A small-molecule ligand and the protein it binds are described below.
Small molecule (SMILES): CC(=O)N[C@H]1[C@H](O[C@H]2[C@H](O)[C@@H](NC(C)=O)CO[C@@H]2CO)O[C@H](CO)[C@@H](O)[C@@H]1O

Sequence of chain 2.G:
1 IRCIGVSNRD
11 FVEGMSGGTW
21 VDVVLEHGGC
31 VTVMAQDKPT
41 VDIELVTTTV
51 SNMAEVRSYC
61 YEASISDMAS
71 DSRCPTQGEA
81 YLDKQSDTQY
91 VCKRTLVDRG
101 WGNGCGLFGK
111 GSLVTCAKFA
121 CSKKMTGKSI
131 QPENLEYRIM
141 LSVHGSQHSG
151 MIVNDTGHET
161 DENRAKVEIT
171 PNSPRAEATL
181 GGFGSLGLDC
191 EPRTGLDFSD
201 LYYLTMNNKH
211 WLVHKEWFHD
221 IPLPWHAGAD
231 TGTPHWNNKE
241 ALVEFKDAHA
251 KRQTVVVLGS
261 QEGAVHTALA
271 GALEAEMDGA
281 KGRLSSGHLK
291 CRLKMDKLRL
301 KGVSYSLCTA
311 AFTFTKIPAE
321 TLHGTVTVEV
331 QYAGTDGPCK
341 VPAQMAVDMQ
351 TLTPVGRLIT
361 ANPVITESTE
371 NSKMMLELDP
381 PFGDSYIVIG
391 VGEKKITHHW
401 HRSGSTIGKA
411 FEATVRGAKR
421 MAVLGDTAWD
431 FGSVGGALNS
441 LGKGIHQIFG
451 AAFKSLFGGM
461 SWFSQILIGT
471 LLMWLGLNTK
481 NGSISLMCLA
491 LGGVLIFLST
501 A

Binding-site contacts:
Ligand atom N2 contacts residue ASN154 of chain 2.G at 3.8 Å.
Ligand atom C2 contacts residue THR156 of chain 2.G at 4.2 Å.
Ligand atom O6 contacts residue MET151 of chain 2.G at 3.4 Å.
Ligand atom O7 contacts residue ASN154 of chain 2.G at 2.6 Å (h-bond).
Ligand atom C8 contacts residue THR156 of chain 2.G at 4.0 Å.
Ligand atom C7 contacts residue THR156 of chain 2.G at 3.9 Å.
Ligand atom C7 contacts residue ASN154 of chain 2.G at 3.3 Å.
Ligand atom C1 contacts residue THR156 of chain 2.G at 3.6 Å.
Ligand atom C1 contacts residue ASN154 of chain 2.G at 3.4 Å.
Ligand atom C8 contacts residue ASN154 of chain 2.G at 3.6 Å.
Ligand atom N2 contacts residue THR156 of chain 2.G at 3.6 Å (h-bond).
Ligand atom C2 contacts residue ASN154 of chain 2.G at 3.5 Å.
Ligand atom O5 contacts residue ASN154 of chain 2.G at 4.0 Å.
Ligand atom C6 contacts residue MET151 of chain 2.G at 4.5 Å (hydrophobic).